Sequence of chain 1.D:
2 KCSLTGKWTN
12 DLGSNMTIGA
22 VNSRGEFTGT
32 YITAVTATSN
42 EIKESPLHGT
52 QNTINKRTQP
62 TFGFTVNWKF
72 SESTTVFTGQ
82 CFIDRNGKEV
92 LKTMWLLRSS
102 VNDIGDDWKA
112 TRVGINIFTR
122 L

Binding-site contacts:
Ligand atom C25 contacts residue LEU13 of chain 1.D at 3.6 Å (hydrophobic).
Ligand atom C4 contacts residue TRP109 of chain 1.B at 3.6 Å (hydrophobic).
Ligand atom C10 contacts residue TRP69 of chain 1.D at 3.7 Å (hydrophobic).
Ligand atom S1 contacts residue THR76 of chain 1.D at 3.7 Å.
Ligand atom O3 contacts residue ASN11 of chain 1.D at 3.3 Å (h-bond).
Ligand atom N2 contacts residue VAL36 of chain 1.D at 3.4 Å.
Ligand atom C20 contacts residue ASN11 of chain 1.D at 3.4 Å.
Ligand atom C6 contacts residue TRP96 of chain 1.D at 3.5 Å (hydrophobic).
Ligand atom O11 contacts residue THR37 of chain 1.D at 2.7 Å (h-bond).
Ligand atom O19 contacts residue ILE116 of chain 1.D at 3.4 Å (h-bond).
Ligand atom C5 contacts residue TRP109 of chain 1.B at 3.7 Å (hydrophobic).
Ligand atom O3 contacts residue TYR32 of chain 1.D at 2.6 Å (h-bond).
Ligand atom C3 contacts residue THR34 of chain 1.D at 3.8 Å.
Ligand atom C11 contacts residue THR37 of chain 1.D at 3.6 Å.
Ligand atom C26 contacts residue LEU13 of chain 1.D at 3.4 Å (hydrophobic).
Ligand atom O19 contacts residue TRP96 of chain 1.D at 3.0 Å (h-bond).
Ligand atom C8 contacts residue TRP69 of chain 1.D at 3.7 Å (hydrophobic).
Ligand atom C20 contacts residue ILE116 of chain 1.D at 3.3 Å (hydrophobic).
Ligand atom C21 contacts residue LEU13 of chain 1.D at 3.8 Å (hydrophobic).
Ligand atom N2 contacts residue THR34 of chain 1.D at 2.9 Å (h-bond).
Ligand atom O18 contacts residue ASN11 of chain 1.D at 3.0 Å (h-bond).
Ligand atom C20 contacts residue ASN117 of chain 1.D at 3.0 Å.
Ligand atom O3 contacts residue SER15 of chain 1.D at 2.7 Å (h-bond).
Ligand atom O11 contacts residue THR39 of chain 1.D at 3.7 Å.
Ligand atom O18 contacts residue LEU13 of chain 1.D at 3.6 Å.
Ligand atom O18 contacts residue ASN117 of chain 1.D at 3.5 Å (h-bond).
Ligand atom C2 contacts residue TRP109 of chain 1.B at 3.5 Å (hydrophobic).
Ligand atom C7 contacts residue VAL36 of chain 1.D at 3.6 Å (hydrophobic).
Ligand atom C7 contacts residue TRP69 of chain 1.D at 3.8 Å (hydrophobic).
Ligand atom C3 contacts residue SER15 of chain 1.D at 3.7 Å.
Ligand atom C23 contacts residue ASP12 of chain 1.D at 3.5 Å.
Ligand atom O11 contacts residue ALA38 of chain 1.D at 2.8 Å (h-bond).
Ligand atom C4 contacts residue VAL36 of chain 1.D at 3.6 Å (hydrophobic).
Ligand atom O12 contacts residue SER74 of chain 1.D at 3.1 Å (h-bond).
Ligand atom C24 contacts residue LEU13 of chain 1.D at 3.7 Å (hydrophobic).
Ligand atom C9 contacts residue TRP69 of chain 1.D at 3.6 Å (hydrophobic).
Ligand atom C3 contacts residue TYR32 of chain 1.D at 3.3 Å (hydrophobic).
Ligand atom S1 contacts residue TRP69 of chain 1.D at 3.7 Å.
Ligand atom C7 contacts residue THR34 of chain 1.D at 3.6 Å.
Ligand atom O12 contacts residue SER72 of chain 1.D at 3.6 Å.

Sequence of chain 1.B:
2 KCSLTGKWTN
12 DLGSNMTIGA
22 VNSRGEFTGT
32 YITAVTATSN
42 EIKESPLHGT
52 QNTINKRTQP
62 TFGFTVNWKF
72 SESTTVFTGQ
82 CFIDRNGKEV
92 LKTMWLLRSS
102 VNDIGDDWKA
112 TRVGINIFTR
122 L

The small molecule below binds the protein below.
Small molecule (SMILES): O=C(O)CCCC[C@@H]1SC[C@H]2[C@@H]1NC(=O)N2C(=O)OCc1ccccc1